Sequence of chain 3.A:
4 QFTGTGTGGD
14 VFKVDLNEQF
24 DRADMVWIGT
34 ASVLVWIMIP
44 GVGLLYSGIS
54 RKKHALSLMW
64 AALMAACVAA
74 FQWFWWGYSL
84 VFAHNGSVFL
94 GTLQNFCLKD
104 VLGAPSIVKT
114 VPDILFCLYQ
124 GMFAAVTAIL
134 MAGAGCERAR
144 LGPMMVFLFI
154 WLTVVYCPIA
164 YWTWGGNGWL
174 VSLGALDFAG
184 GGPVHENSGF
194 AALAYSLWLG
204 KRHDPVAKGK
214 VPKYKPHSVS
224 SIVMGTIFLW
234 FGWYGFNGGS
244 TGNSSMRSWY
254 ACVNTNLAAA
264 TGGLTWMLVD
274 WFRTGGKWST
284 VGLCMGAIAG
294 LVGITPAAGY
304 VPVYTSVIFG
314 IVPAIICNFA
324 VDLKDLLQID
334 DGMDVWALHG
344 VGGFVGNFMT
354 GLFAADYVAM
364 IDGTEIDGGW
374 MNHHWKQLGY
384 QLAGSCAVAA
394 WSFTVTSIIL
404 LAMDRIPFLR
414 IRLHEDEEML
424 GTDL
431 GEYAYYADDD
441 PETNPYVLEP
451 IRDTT

Binding-site contacts:
Ligand atom C19 contacts residue CYS100 of chain 3.A at 4.0 Å (hydrophobic).
Ligand atom O5 contacts residue TYR307 of chain 2.A at 4.3 Å.
Ligand atom O49 contacts residue CYS100 of chain 3.A at 3.7 Å.
Ligand atom C28 contacts residue TRP78 of chain 3.A at 4.0 Å (hydrophobic).
Ligand atom C34 contacts residue PHE74 of chain 3.A at 3.9 Å (hydrophobic).
Ligand atom C31 contacts residue PHE77 of chain 3.A at 4.1 Å (hydrophobic).
Ligand atom O55 contacts residue TYR307 of chain 2.A at 3.9 Å.
Ligand atom O61 contacts residue TYR307 of chain 2.A at 4.3 Å.
Ligand atom O55 contacts residue LYS102 of chain 3.A at 4.2 Å.
Ligand atom C37 contacts residue PHE74 of chain 3.A at 3.5 Å (hydrophobic).
Ligand atom O6 contacts residue TYR307 of chain 2.A at 3.8 Å.
Ligand atom C40 contacts residue PHE74 of chain 3.A at 3.9 Å (hydrophobic).
Ligand atom C40 contacts residue ILE314 of chain 2.A at 4.2 Å (hydrophobic).
Ligand atom C25 contacts residue TYR307 of chain 2.A at 4.2 Å (hydrophobic).
Ligand atom C11 contacts residue TYR307 of chain 2.A at 4.4 Å (hydrophobic).
Ligand atom C10 contacts residue TYR307 of chain 2.A at 4.3 Å (hydrophobic).
Ligand atom C31 contacts residue TRP78 of chain 3.A at 3.9 Å (hydrophobic).
Ligand atom C25 contacts residue PHE77 of chain 3.A at 4.5 Å (hydrophobic).
Ligand atom C43 contacts residue PHE74 of chain 3.A at 3.7 Å (hydrophobic).
Ligand atom C37 contacts residue ILE314 of chain 2.A at 4.1 Å (hydrophobic).
Ligand atom O4 contacts residue ASP103 of chain 3.A at 4.3 Å.
Ligand atom C31 contacts residue PHE74 of chain 3.A at 3.8 Å (hydrophobic).
Ligand atom C43 contacts residue ILE314 of chain 2.A at 4.2 Å (hydrophobic).
Ligand atom O16 contacts residue CYS100 of chain 3.A at 4.2 Å.
Ligand atom C25 contacts residue VAL310 of chain 2.A at 3.9 Å (hydrophobic).
Ligand atom O49 contacts residue LYS102 of chain 3.A at 4.2 Å.
Ligand atom C3 contacts residue TYR307 of chain 2.A at 4.1 Å (hydrophobic).
Ligand atom O3 contacts residue LYS102 of chain 3.A at 3.8 Å.
Ligand atom C31 contacts residue VAL310 of chain 2.A at 4.4 Å (hydrophobic).
Ligand atom C1 contacts residue TYR307 of chain 2.A at 4.2 Å (hydrophobic).
Ligand atom C37 contacts residue VAL310 of chain 2.A at 4.4 Å (hydrophobic).
Ligand atom O49 contacts residue PHE99 of chain 3.A at 3.8 Å.
Ligand atom C2 contacts residue TYR307 of chain 2.A at 4.5 Å (hydrophobic).
Ligand atom C34 contacts residue TRP78 of chain 3.A at 4.3 Å (hydrophobic).
Ligand atom C57 contacts residue TYR307 of chain 2.A at 4.2 Å (hydrophobic).

The small molecule below binds the protein below.
Small molecule (SMILES): CCCCCCCCCCO[C@@H]1O[C@H](CO)[C@@H](O[C@H]2O[C@H](CO)[C@@H](O)[C@H](O)[C@H]2O)[C@H](O)[C@H]1O

Sequence of chain 2.A:
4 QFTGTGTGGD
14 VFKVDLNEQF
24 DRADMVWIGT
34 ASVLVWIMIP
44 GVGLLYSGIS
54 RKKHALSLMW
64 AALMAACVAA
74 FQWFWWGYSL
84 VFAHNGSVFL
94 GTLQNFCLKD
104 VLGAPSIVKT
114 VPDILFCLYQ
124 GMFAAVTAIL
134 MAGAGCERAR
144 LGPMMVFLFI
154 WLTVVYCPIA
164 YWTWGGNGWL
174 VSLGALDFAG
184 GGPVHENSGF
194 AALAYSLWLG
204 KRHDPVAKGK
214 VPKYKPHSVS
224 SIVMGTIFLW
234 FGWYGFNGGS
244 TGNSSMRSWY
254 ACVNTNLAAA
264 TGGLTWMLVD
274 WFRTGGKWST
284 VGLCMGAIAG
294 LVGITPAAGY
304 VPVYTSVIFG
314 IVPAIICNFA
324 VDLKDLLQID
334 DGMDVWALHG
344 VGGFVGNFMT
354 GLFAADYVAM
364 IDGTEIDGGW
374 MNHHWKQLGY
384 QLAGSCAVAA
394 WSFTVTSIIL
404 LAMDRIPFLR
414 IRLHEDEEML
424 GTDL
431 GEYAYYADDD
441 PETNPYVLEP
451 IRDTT